Sequence of chain 49.R:
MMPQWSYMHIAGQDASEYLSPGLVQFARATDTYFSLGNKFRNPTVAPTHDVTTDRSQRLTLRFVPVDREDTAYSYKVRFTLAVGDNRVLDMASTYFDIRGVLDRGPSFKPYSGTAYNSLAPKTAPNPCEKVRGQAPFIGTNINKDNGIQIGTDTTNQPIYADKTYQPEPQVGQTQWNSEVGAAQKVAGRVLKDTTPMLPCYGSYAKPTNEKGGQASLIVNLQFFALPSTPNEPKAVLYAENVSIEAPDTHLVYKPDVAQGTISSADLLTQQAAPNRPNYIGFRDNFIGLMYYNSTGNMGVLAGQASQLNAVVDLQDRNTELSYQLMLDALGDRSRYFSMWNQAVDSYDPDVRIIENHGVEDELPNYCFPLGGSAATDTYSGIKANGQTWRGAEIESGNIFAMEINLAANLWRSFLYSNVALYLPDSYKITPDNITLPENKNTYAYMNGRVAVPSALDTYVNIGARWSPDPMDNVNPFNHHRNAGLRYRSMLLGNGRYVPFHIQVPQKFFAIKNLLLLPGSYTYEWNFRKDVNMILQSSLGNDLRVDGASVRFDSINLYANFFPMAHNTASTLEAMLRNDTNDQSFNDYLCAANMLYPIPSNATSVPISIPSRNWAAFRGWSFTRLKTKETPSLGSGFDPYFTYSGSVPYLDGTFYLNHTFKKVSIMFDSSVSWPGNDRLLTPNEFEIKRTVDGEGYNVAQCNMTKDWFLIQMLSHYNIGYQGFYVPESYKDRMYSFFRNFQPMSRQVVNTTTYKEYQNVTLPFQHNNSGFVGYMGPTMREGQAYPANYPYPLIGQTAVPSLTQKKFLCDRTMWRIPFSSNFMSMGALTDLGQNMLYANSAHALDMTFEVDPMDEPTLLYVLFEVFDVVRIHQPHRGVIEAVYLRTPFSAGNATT

The small molecule below binds the protein below.
Small molecule (SMILES): NC(N)=NCCC[C@H](NC(=O)[C@@H]1CCCN1)C(=O)N[C@H](C=O)CC1=NC=NC1

Binding-site contacts:
Ligand atom N contacts residue ARG649 of chain 49.R at 4.2 Å.
Ligand atom ND1 contacts residue LEU348 of chain 49.R at 3.6 Å.
Ligand atom N contacts residue ASN617 of chain 49.R at 2.9 Å (h-bond).
Ligand atom CE1 contacts residue LEU348 of chain 49.R at 3.5 Å (hydrophobic).
Ligand atom N contacts residue TYR619 of chain 49.R at 3.5 Å (h-bond).
Ligand atom CA contacts residue CYS621 of chain 49.R at 3.2 Å (hydrophobic).
Ligand atom N contacts residue ASP618 of chain 49.R at 3.4 Å (salt-bridge).
Ligand atom O contacts residue TYR619 of chain 49.R at 2.7 Å.
Ligand atom C contacts residue ARG649 of chain 49.R at 3.9 Å.
Ligand atom CG contacts residue GLU894 of chain 49.R at 3.2 Å.
Ligand atom C contacts residue ARG845 of chain 49.R at 4.1 Å.
Ligand atom CB contacts residue TYR619 of chain 49.R at 4.0 Å (hydrophobic).
Ligand atom CG contacts residue CYS621 of chain 49.R at 3.9 Å (hydrophobic).
Ligand atom CB contacts residue GLU894 of chain 49.R at 3.4 Å.
Ligand atom O contacts residue ARG649 of chain 49.R at 3.3 Å (salt-bridge).
Ligand atom O contacts residue ALA857 of chain 49.R at 3.7 Å.
Ligand atom CG contacts residue ASN617 of chain 49.R at 3.7 Å.
Ligand atom CD contacts residue ASN617 of chain 49.R at 3.1 Å.
Ligand atom CD contacts residue CYS621 of chain 49.R at 3.5 Å (hydrophobic).
Ligand atom CA contacts residue TYR619 of chain 49.R at 4.2 Å (hydrophobic).
Ligand atom NE2 contacts residue GLU894 of chain 49.R at 4.2 Å.
Ligand atom CB contacts residue ARG649 of chain 49.R at 4.1 Å.
Ligand atom N contacts residue CYS621 of chain 49.R at 3.0 Å (h-bond).
Ligand atom C contacts residue TYR619 of chain 49.R at 3.2 Å (hydrophobic).
Ligand atom CA contacts residue TYR619 of chain 49.R at 4.1 Å (hydrophobic).
Ligand atom CB contacts residue ALA857 of chain 49.R at 4.2 Å (hydrophobic).
Ligand atom CB contacts residue TYR619 of chain 49.R at 3.7 Å (hydrophobic).
Ligand atom CB contacts residue PHE896 of chain 49.R at 4.0 Å (hydrophobic).
Ligand atom NE2 contacts residue ARG845 of chain 49.R at 4.0 Å.
Ligand atom CA contacts residue ASN617 of chain 49.R at 4.1 Å.
Ligand atom CD contacts residue ARG46 of chain 49.Q at 3.3 Å.
Ligand atom CE1 contacts residue GLU894 of chain 49.R at 4.1 Å.
Ligand atom CB contacts residue ARG649 of chain 49.R at 4.2 Å.
Ligand atom CD2 contacts residue ARG845 of chain 49.R at 4.0 Å.
Ligand atom CB contacts residue CYS621 of chain 49.R at 3.5 Å (hydrophobic).
Ligand atom CD2 contacts residue GLU894 of chain 49.R at 3.7 Å.
Ligand atom N contacts residue TYR619 of chain 49.R at 3.6 Å.
Ligand atom CG contacts residue ARG46 of chain 49.Q at 3.1 Å.
Ligand atom ND1 contacts residue GLU894 of chain 49.R at 3.5 Å (salt-bridge).
Ligand atom CB contacts residue LEU620 of chain 49.R at 3.8 Å (hydrophobic).

Sequence of chain 49.Q:
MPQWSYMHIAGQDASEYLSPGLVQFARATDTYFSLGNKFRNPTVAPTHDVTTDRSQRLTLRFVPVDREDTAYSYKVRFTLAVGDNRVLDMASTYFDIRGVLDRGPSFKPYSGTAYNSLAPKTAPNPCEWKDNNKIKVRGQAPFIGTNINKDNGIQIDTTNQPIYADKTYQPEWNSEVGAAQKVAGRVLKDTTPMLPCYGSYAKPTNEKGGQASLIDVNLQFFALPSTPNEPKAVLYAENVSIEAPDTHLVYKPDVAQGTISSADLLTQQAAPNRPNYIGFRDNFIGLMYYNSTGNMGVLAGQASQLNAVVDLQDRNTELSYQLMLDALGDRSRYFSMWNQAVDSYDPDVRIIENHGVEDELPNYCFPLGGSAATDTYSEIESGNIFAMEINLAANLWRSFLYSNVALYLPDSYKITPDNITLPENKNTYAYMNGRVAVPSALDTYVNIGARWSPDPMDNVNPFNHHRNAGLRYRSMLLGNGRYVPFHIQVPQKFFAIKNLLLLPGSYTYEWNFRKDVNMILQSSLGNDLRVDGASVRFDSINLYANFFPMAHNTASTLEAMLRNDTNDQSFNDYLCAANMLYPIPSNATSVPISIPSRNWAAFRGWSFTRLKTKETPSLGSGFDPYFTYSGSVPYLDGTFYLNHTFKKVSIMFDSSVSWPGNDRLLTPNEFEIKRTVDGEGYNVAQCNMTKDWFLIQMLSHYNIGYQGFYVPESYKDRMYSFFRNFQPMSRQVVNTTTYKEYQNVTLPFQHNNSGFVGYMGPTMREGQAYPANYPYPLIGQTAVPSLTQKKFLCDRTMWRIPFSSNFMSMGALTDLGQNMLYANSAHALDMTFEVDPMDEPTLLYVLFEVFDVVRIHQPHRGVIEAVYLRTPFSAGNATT